This small molecule binds to this protein.
Small molecule (SMILES): NNc1ccc([N+](=O)[O-])cc1

Binding-site contacts:
Ligand atom N4 contacts residue THR341 of chain 2.B at 4.3 Å.
Ligand atom C5 contacts residue TYR298 of chain 2.B at 3.9 Å (hydrophobic).
Ligand atom N1 contacts residue TRQ43 of chain 2.C at 1.4 Å.
Ligand atom N2 contacts residue TRQ43 of chain 2.C at 2.4 Å.
Ligand atom N1 contacts residue ASP33 of chain 2.C at 3.8 Å.
Ligand atom C2 contacts residue PHE258 of chain 2.B at 3.8 Å (hydrophobic).
Ligand atom C6 contacts residue PHE258 of chain 2.B at 3.9 Å (hydrophobic).
Ligand atom O4 contacts residue PHE200 of chain 2.B at 3.0 Å.
Ligand atom C1 contacts residue TRQ43 of chain 2.C at 3.7 Å.
Ligand atom N2 contacts residue ASP12 of chain 2.C at 3.5 Å (salt-bridge).
Ligand atom C1 contacts residue GLY36 of chain 2.C at 3.7 Å.
Ligand atom C4 contacts residue TRP201 of chain 2.B at 4.0 Å (hydrophobic).
Ligand atom C5 contacts residue GLY36 of chain 2.C at 3.6 Å.
Ligand atom C1 contacts residue PHE258 of chain 2.B at 4.0 Å (hydrophobic).
Ligand atom N1 contacts residue ASP12 of chain 2.C at 2.8 Å (salt-bridge).
Ligand atom O3 contacts residue TRP201 of chain 2.B at 2.9 Å.
Ligand atom O4 contacts residue LEU198 of chain 2.B at 3.4 Å.
Ligand atom O3 contacts residue THR341 of chain 2.B at 3.2 Å.
Ligand atom C5 contacts residue THR341 of chain 2.B at 3.9 Å.
Ligand atom C5 contacts residue PHE258 of chain 2.B at 3.8 Å (hydrophobic).
Ligand atom C3 contacts residue ASP12 of chain 2.C at 4.3 Å.
Ligand atom C6 contacts residue GLY36 of chain 2.C at 3.1 Å.
Ligand atom C5 contacts residue ASP33 of chain 2.C at 4.2 Å.
Ligand atom C6 contacts residue TYR298 of chain 2.B at 3.4 Å (hydrophobic).
Ligand atom C6 contacts residue CYS37 of chain 2.C at 4.2 Å (hydrophobic).
Ligand atom C3 contacts residue LEU198 of chain 2.B at 3.6 Å (hydrophobic).
Ligand atom C1 contacts residue ASP33 of chain 2.C at 3.2 Å.
Ligand atom C4 contacts residue PHE258 of chain 2.B at 3.9 Å (hydrophobic).
Ligand atom N1 contacts residue TRP42 of chain 2.C at 3.7 Å.
Ligand atom C1 contacts residue ASP12 of chain 2.C at 3.8 Å.
Ligand atom N4 contacts residue TRP201 of chain 2.B at 3.3 Å.
Ligand atom C6 contacts residue ASP33 of chain 2.C at 3.0 Å.
Ligand atom O4 contacts residue TRP201 of chain 2.B at 3.1 Å.
Ligand atom N2 contacts residue GLY36 of chain 2.C at 4.1 Å.
Ligand atom C2 contacts residue ASP12 of chain 2.C at 3.3 Å.
Ligand atom C3 contacts residue PHE258 of chain 2.B at 4.0 Å (hydrophobic).
Ligand atom N1 contacts residue PRO13 of chain 2.C at 4.0 Å.
Ligand atom N4 contacts residue PHE200 of chain 2.B at 3.9 Å.
Ligand atom C2 contacts residue TRQ43 of chain 2.C at 4.2 Å.
Ligand atom N2 contacts residue ASP33 of chain 2.C at 2.8 Å (salt-bridge).

Sequence of chain 2.C:
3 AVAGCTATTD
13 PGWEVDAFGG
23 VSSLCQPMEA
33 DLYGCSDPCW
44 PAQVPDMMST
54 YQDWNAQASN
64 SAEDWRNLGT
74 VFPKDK

Sequence of chain 2.B:
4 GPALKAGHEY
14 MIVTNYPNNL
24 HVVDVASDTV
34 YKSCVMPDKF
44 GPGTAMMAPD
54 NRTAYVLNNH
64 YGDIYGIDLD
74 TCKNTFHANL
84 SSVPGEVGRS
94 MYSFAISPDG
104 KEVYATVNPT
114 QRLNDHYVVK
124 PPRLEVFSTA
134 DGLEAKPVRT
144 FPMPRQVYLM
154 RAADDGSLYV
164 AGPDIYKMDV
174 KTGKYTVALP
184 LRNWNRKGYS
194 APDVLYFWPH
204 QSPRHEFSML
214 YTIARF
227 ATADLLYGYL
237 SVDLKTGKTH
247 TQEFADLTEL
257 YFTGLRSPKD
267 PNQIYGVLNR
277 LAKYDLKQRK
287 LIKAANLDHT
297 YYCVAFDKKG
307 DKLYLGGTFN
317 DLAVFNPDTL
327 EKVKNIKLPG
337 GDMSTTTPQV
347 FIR